A protein and the small-molecule ligand that binds it are described below.
Small molecule (SMILES): CCCCCCCC/N=C1\OC[C@@H]2[C@H](O)[C@H](O)[C@@H](O)[C@H](O)N12

Sequence of chain 1.B:
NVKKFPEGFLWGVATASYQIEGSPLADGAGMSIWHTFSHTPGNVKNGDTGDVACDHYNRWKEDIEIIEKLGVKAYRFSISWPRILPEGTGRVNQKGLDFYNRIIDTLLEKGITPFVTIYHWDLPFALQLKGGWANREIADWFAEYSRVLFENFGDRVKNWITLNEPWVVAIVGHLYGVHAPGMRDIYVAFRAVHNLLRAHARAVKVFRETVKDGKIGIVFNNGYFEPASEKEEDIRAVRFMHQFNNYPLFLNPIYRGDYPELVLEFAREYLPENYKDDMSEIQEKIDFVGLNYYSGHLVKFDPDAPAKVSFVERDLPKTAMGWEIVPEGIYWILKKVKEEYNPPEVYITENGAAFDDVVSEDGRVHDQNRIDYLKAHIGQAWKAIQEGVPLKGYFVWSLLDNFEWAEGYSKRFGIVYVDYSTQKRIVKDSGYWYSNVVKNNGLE

Binding-site contacts:
Ligand atom C8 contacts residue TRP346 of chain 1.B at 3.5 Å (hydrophobic).
Ligand atom O2 contacts residue GLU188 of chain 1.B at 3.5 Å (salt-bridge).
Ligand atom C8 contacts residue TYR317 of chain 1.B at 3.3 Å (hydrophobic).
Ligand atom C1 contacts residue GLU373 of chain 1.B at 3.2 Å.
Ligand atom O2 contacts residue HIS143 of chain 1.B at 3.2 Å (h-bond).
Ligand atom O3 contacts residue TRP420 of chain 1.B at 3.7 Å.
Ligand atom O6 contacts residue TRP346 of chain 1.B at 3.4 Å.
Ligand atom O3 contacts residue HIS143 of chain 1.B at 3.0 Å (h-bond).
Ligand atom C9 contacts residue TRP346 of chain 1.B at 3.5 Å (hydrophobic).
Ligand atom O6 contacts residue TYR317 of chain 1.B at 3.6 Å.
Ligand atom C6 contacts residue TRP420 of chain 1.B at 3.8 Å (hydrophobic).
Ligand atom C5 contacts residue GLU373 of chain 1.B at 3.5 Å.
Ligand atom C6 contacts residue TYR317 of chain 1.B at 3.5 Å (hydrophobic).
Ligand atom N1 contacts residue GLU373 of chain 1.B at 3.5 Å (salt-bridge).
Ligand atom O3 contacts residue GLN42 of chain 1.B at 2.5 Å (h-bond).
Ligand atom N1 contacts residue TYR317 of chain 1.B at 3.7 Å.
Ligand atom C3 contacts residue GLN42 of chain 1.B at 3.7 Å.
Ligand atom O2 contacts residue GLU373 of chain 1.B at 2.9 Å (salt-bridge).
Ligand atom C4 contacts residue GLU427 of chain 1.B at 3.5 Å.
Ligand atom C10 contacts residue TRP346 of chain 1.B at 3.5 Å (hydrophobic).
Ligand atom C3 contacts residue TRP420 of chain 1.B at 3.8 Å (hydrophobic).
Ligand atom N2 contacts residue TYR317 of chain 1.B at 3.4 Å.
Ligand atom C7 contacts residue TYR317 of chain 1.B at 3.4 Å (hydrophobic).
Ligand atom C3 contacts residue HIS143 of chain 1.B at 3.8 Å.
Ligand atom C3 contacts residue GLU373 of chain 1.B at 3.5 Å.
Ligand atom C2 contacts residue GLU188 of chain 1.B at 3.7 Å.
Ligand atom C2 contacts residue GLU373 of chain 1.B at 3.4 Å.
Ligand atom O4 contacts residue TRP428 of chain 1.B at 3.0 Å (h-bond).
Ligand atom O2 contacts residue ASN187 of chain 1.B at 2.8 Å (h-bond).
Ligand atom C6 contacts residue PHE436 of chain 1.B at 3.7 Å (hydrophobic).
Ligand atom C2 contacts residue TRP144 of chain 1.B at 3.8 Å (hydrophobic).
Ligand atom C5 contacts residue TYR317 of chain 1.B at 3.3 Å (hydrophobic).
Ligand atom C6 contacts residue GLU427 of chain 1.B at 3.6 Å.
Ligand atom O4 contacts residue GLU427 of chain 1.B at 2.7 Å (salt-bridge).
Ligand atom C12 contacts residue TRP346 of chain 1.B at 3.3 Å (hydrophobic).
Ligand atom O3 contacts residue TRP428 of chain 1.B at 2.9 Å (h-bond).
Ligand atom C5 contacts residue TRP420 of chain 1.B at 3.8 Å (hydrophobic).
Ligand atom C1 contacts residue GLU188 of chain 1.B at 3.3 Å.
Ligand atom C4 contacts residue TRP420 of chain 1.B at 3.6 Å (hydrophobic).
Ligand atom O1 contacts residue GLU188 of chain 1.B at 2.6 Å (salt-bridge).